Binding-site contacts:
Ligand atom C3 contacts residue ASN389 of chain 1.K at 3.8 Å.
Ligand atom O7 contacts residue SER385 of chain 1.K at 3.6 Å (h-bond).
Ligand atom O5 contacts residue ASN389 of chain 1.K at 2.4 Å (h-bond).
Ligand atom O7 contacts residue ASN389 of chain 1.K at 3.2 Å (h-bond).
Ligand atom C7 contacts residue ASN389 of chain 1.K at 3.2 Å.
Ligand atom C2 contacts residue ASN389 of chain 1.K at 2.4 Å.
Ligand atom N2 contacts residue ASN389 of chain 1.K at 2.8 Å (h-bond).
Ligand atom C7 contacts residue SER385 of chain 1.K at 3.8 Å.
Ligand atom O7 contacts residue GLY386 of chain 1.K at 3.8 Å.
Ligand atom C8 contacts residue ASN389 of chain 1.K at 4.4 Å.
Ligand atom C5 contacts residue ASN389 of chain 1.K at 3.7 Å.
Ligand atom C8 contacts residue SER385 of chain 1.K at 3.8 Å.
Ligand atom C4 contacts residue ASN389 of chain 1.K at 4.2 Å.
Ligand atom C1 contacts residue ASN389 of chain 1.K at 1.4 Å.

Sequence of chain 1.K:
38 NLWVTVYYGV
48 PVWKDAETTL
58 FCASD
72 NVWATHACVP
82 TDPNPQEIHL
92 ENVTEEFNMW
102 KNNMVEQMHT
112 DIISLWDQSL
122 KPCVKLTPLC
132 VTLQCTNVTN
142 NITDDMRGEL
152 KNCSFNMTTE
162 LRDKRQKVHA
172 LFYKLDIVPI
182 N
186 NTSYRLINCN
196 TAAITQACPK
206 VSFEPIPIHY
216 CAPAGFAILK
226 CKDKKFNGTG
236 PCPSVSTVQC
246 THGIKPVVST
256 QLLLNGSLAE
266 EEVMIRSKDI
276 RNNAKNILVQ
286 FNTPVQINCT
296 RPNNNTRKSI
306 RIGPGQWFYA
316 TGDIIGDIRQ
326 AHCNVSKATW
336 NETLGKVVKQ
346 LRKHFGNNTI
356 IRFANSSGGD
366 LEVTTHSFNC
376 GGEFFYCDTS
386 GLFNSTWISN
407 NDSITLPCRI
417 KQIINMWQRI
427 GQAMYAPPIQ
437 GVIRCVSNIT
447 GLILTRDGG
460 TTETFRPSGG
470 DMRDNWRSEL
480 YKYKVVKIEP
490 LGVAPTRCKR

A small-molecule ligand and the protein it binds are described below.
Small molecule (SMILES): CC(=O)N[C@@H]1[C@@H](O)[C@H](O)[C@@H](CO)O[C@H]1O